A small-molecule ligand and the protein it binds are described below.
Small molecule (SMILES): CC(=O)N[C@@H]1[C@@H](O)[C@H](O)[C@@H](CO)O[C@H]1O

Binding-site contacts:
Ligand atom C7 contacts residue ASN23 of chain 1.J at 3.1 Å.
Ligand atom C8 contacts residue ASN23 of chain 1.J at 4.3 Å.
Ligand atom N2 contacts residue ASN23 of chain 1.J at 2.9 Å (h-bond).
Ligand atom C2 contacts residue ASN23 of chain 1.J at 2.5 Å.
Ligand atom O5 contacts residue ASN23 of chain 1.J at 2.4 Å (h-bond).
Ligand atom O7 contacts residue ASN23 of chain 1.J at 3.0 Å (h-bond).
Ligand atom C4 contacts residue ASN23 of chain 1.J at 4.2 Å.
Ligand atom C3 contacts residue ASN23 of chain 1.J at 3.8 Å.
Ligand atom C5 contacts residue ASN23 of chain 1.J at 3.7 Å.
Ligand atom C1 contacts residue ASN23 of chain 1.J at 1.4 Å.

Sequence of chain 1.J:
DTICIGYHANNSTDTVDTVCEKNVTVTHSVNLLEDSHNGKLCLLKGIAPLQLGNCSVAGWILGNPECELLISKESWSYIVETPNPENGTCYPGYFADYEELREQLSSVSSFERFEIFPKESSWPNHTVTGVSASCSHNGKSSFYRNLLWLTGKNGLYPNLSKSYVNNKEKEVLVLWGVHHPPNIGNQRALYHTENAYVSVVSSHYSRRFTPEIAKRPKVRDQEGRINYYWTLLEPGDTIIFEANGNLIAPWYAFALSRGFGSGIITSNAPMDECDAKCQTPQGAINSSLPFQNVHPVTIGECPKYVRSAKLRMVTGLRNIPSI